Sequence of chain 1.A:
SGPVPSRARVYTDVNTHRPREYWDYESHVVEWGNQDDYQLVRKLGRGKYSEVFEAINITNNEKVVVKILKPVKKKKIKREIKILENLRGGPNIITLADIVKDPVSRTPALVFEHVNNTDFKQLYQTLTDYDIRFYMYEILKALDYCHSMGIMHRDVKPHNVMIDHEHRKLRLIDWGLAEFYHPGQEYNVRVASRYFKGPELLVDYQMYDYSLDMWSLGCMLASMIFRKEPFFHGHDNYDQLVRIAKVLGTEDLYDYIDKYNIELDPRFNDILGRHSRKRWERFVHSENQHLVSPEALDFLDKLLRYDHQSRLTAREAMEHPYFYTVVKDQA

Binding-site contacts:
Ligand atom O6 contacts residue HIS115 of chain 1.A at 3.9 Å.
Ligand atom O5 contacts residue PHE113 of chain 1.A at 4.0 Å.
Ligand atom C29 contacts residue VAL66 of chain 1.A at 4.0 Å (hydrophobic).
Ligand atom C25 contacts residue PHE113 of chain 1.A at 4.0 Å (hydrophobic).
Ligand atom O5 contacts residue ILE95 of chain 1.A at 3.9 Å.
Ligand atom C21 contacts residue LYS68 of chain 1.A at 3.7 Å.
Ligand atom O5 contacts residue ILE174 of chain 1.A at 3.8 Å.
Ligand atom C30 contacts residue VAL116 of chain 1.A at 4.2 Å (hydrophobic).
Ligand atom C32 contacts residue VAL66 of chain 1.A at 4.1 Å (hydrophobic).
Ligand atom C28 contacts residue VAL66 of chain 1.A at 4.0 Å (hydrophobic).
Ligand atom O4 contacts residue TRP176 of chain 1.A at 3.7 Å.
Ligand atom C31 contacts residue VAL66 of chain 1.A at 4.0 Å (hydrophobic).
Ligand atom C32 contacts residue VAL53 of chain 1.A at 4.0 Å (hydrophobic).
Ligand atom O4 contacts residue GLU81 of chain 1.A at 3.5 Å (salt-bridge).
Ligand atom C25 contacts residue ILE174 of chain 1.A at 3.8 Å (hydrophobic).
Ligand atom C27 contacts residue VAL66 of chain 1.A at 4.1 Å (hydrophobic).
Ligand atom C23 contacts residue PHE113 of chain 1.A at 3.5 Å (hydrophobic).
Ligand atom C22 contacts residue LYS68 of chain 1.A at 3.2 Å.
Ligand atom O6 contacts residue VAL66 of chain 1.A at 3.4 Å.
Ligand atom C24 contacts residue ILE95 of chain 1.A at 4.2 Å (hydrophobic).
Ligand atom C30 contacts residue VAL66 of chain 1.A at 3.6 Å (hydrophobic).
Ligand atom C27 contacts residue ILE174 of chain 1.A at 3.9 Å (hydrophobic).
Ligand atom C21 contacts residue ASP175 of chain 1.A at 4.1 Å.
Ligand atom N6 contacts residue VAL53 of chain 1.A at 4.2 Å.
Ligand atom C24 contacts residue ILE174 of chain 1.A at 3.8 Å (hydrophobic).
Ligand atom C24 contacts residue ASP175 of chain 1.A at 3.9 Å.
Ligand atom N6 contacts residue ILE174 of chain 1.A at 3.6 Å.
Ligand atom C32 contacts residue ASN118 of chain 1.A at 3.9 Å.
Ligand atom C28 contacts residue ILE174 of chain 1.A at 4.2 Å (hydrophobic).
Ligand atom O4 contacts residue PHE113 of chain 1.A at 3.3 Å.
Ligand atom C26 contacts residue ILE174 of chain 1.A at 3.7 Å (hydrophobic).
Ligand atom O6 contacts residue VAL116 of chain 1.A at 2.9 Å (h-bond).
Ligand atom C23 contacts residue LYS68 of chain 1.A at 3.9 Å.
Ligand atom C31 contacts residue LEU45 of chain 1.A at 4.2 Å (hydrophobic).
Ligand atom C24 contacts residue PHE113 of chain 1.A at 3.4 Å (hydrophobic).
Ligand atom C31 contacts residue ASN118 of chain 1.A at 3.2 Å.
Ligand atom C22 contacts residue ASP175 of chain 1.A at 3.4 Å.
Ligand atom C23 contacts residue ASP175 of chain 1.A at 3.3 Å.
Ligand atom O4 contacts residue ASP175 of chain 1.A at 3.4 Å (salt-bridge).
Ligand atom O4 contacts residue LYS68 of chain 1.A at 3.8 Å.

This protein binds this small molecule.
Small molecule (SMILES): O=c1ccc2nc3ccc(O)cc3oc-2c1